Sequence of chain 2.B:
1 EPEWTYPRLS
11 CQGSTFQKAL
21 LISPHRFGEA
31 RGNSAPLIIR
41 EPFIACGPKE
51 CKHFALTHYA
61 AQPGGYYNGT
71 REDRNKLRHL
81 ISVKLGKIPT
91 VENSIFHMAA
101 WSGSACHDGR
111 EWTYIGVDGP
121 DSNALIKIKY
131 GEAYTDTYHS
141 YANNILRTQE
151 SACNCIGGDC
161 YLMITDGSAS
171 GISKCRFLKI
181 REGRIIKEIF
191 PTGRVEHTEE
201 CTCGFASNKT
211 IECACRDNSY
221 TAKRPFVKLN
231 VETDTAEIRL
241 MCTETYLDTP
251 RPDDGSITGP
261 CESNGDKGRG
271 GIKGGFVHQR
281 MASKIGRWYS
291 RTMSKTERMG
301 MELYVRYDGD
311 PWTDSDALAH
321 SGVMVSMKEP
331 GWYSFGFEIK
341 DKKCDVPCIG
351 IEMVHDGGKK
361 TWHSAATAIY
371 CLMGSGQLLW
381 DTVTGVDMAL

Binding-site contacts:
Ligand atom C1 contacts residue PRO7 of chain 2.B at 3.8 Å (hydrophobic).
Ligand atom C8 contacts residue ARG8 of chain 2.B at 3.7 Å.
Ligand atom C3 contacts residue ASN208 of chain 2.B at 3.9 Å.
Ligand atom C7 contacts residue PRO7 of chain 2.B at 3.6 Å (hydrophobic).
Ligand atom C8 contacts residue ASN208 of chain 2.B at 4.4 Å.
Ligand atom C5 contacts residue TYR6 of chain 2.B at 4.1 Å (hydrophobic).
Ligand atom O5 contacts residue ASN208 of chain 2.B at 2.3 Å (h-bond).
Ligand atom C1 contacts residue ASN208 of chain 2.B at 1.5 Å.
Ligand atom N2 contacts residue ARG8 of chain 2.B at 4.0 Å.
Ligand atom N2 contacts residue PRO7 of chain 2.B at 2.8 Å (h-bond).
Ligand atom C7 contacts residue ARG8 of chain 2.B at 4.5 Å.
Ligand atom C2 contacts residue PRO7 of chain 2.B at 3.7 Å (hydrophobic).
Ligand atom C5 contacts residue ASN208 of chain 2.B at 3.6 Å.
Ligand atom N2 contacts residue ASN208 of chain 2.B at 3.0 Å (h-bond).
Ligand atom C7 contacts residue ASN208 of chain 2.B at 3.3 Å.
Ligand atom C3 contacts residue PRO7 of chain 2.B at 3.9 Å (hydrophobic).
Ligand atom O3 contacts residue PRO7 of chain 2.B at 4.5 Å.
Ligand atom C8 contacts residue PRO7 of chain 2.B at 3.5 Å (hydrophobic).
Ligand atom C8 contacts residue LEU9 of chain 2.B at 4.0 Å (hydrophobic).
Ligand atom O7 contacts residue ASN208 of chain 2.B at 3.2 Å (h-bond).
Ligand atom C8 contacts residue ARG280 of chain 2.B at 4.2 Å.
Ligand atom C2 contacts residue ASN208 of chain 2.B at 2.6 Å.
Ligand atom C1 contacts residue TYR6 of chain 2.B at 4.2 Å (hydrophobic).
Ligand atom O5 contacts residue TYR6 of chain 2.B at 4.3 Å.
Ligand atom C4 contacts residue ASN208 of chain 2.B at 4.3 Å.
Ligand atom O6 contacts residue TYR6 of chain 2.B at 3.6 Å.

The protein below binds the small molecule below.
Small molecule (SMILES): CC(=O)N[C@@H]1[C@@H](O)[C@H](O)[C@@H](CO)O[C@H]1O